Sequence of chain 1.D:
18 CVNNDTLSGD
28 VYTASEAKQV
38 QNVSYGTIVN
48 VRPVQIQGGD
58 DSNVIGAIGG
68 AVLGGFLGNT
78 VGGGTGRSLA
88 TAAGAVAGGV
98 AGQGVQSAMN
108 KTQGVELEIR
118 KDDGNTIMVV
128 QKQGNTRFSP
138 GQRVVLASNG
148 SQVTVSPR

Binding-site contacts:
Ligand atom O13 contacts residue THR82 of chain 1.D at 3.0 Å (h-bond).
Ligand atom O51 contacts residue GLY80 of chain 1.D at 3.4 Å (h-bond).
Ligand atom C22 contacts residue GLY79 of chain 1.D at 4.2 Å.
Ligand atom C4 contacts residue THR77 of chain 1.D at 4.1 Å.
Ligand atom C10 contacts residue LEU74 of chain 1.D at 4.1 Å (hydrophobic).
Ligand atom N21 contacts residue GLY80 of chain 1.D at 4.1 Å.
Ligand atom C34 contacts residue LEU70 of chain 1.E at 4.0 Å (hydrophobic).
Ligand atom O3 contacts residue THR77 of chain 1.D at 3.2 Å (h-bond).
Ligand atom C7 contacts residue THR77 of chain 1.D at 4.3 Å.
Ligand atom P1 contacts residue THR82 of chain 1.D at 3.8 Å.
Ligand atom C1F contacts residue GLY80 of chain 1.D at 3.7 Å.
Ligand atom C30 contacts residue LEU70 of chain 1.E at 3.9 Å (hydrophobic).
Ligand atom C44 contacts residue THR77 of chain 1.E at 4.2 Å.
Ligand atom O1 contacts residue GLY83 of chain 1.D at 2.7 Å (h-bond).
Ligand atom C1A contacts residue GLY79 of chain 1.D at 4.2 Å.
Ligand atom C74 contacts residue LEU86 of chain 1.D at 3.8 Å (hydrophobic).
Ligand atom C34 contacts residue LEU74 of chain 1.E at 3.9 Å (hydrophobic).
Ligand atom O2 contacts residue VAL78 of chain 1.D at 4.0 Å.
Ligand atom O2 contacts residue GLY79 of chain 1.D at 3.0 Å (h-bond).
Ligand atom O5 contacts residue GLY80 of chain 1.D at 4.2 Å.
Ligand atom C5 contacts residue THR77 of chain 1.D at 3.5 Å.
Ligand atom C4B contacts residue GLY80 of chain 1.D at 3.6 Å.
Ligand atom C53 contacts residue LEU86 of chain 1.D at 4.2 Å (hydrophobic).
Ligand atom C57 contacts residue GLY80 of chain 1.D at 3.9 Å.
Ligand atom O22 contacts residue GLY80 of chain 1.D at 2.9 Å (h-bond).
Ligand atom O22 contacts residue GLY79 of chain 1.D at 3.2 Å.
Ligand atom C28 contacts residue GLY83 of chain 1.D at 3.4 Å.
Ligand atom O13 contacts residue GLY81 of chain 1.D at 3.2 Å.
Ligand atom O21 contacts residue GLY79 of chain 1.D at 4.0 Å.
Ligand atom O37 contacts residue GLY80 of chain 1.D at 4.2 Å.
Ligand atom C83 contacts residue ALA90 of chain 1.D at 3.6 Å (hydrophobic).
Ligand atom C3 contacts residue THR77 of chain 1.D at 3.6 Å.
Ligand atom C3C contacts residue GLY80 of chain 1.D at 3.8 Å.
Ligand atom O25 contacts residue THR82 of chain 1.D at 2.8 Å (h-bond).
Ligand atom O6 contacts residue GLY80 of chain 1.D at 3.9 Å.
Ligand atom C2A contacts residue THR82 of chain 1.D at 4.2 Å.
Ligand atom O13 contacts residue GLY80 of chain 1.D at 4.0 Å.
Ligand atom C1A contacts residue GLY80 of chain 1.D at 4.0 Å.
Ligand atom C2D contacts residue GLY80 of chain 1.D at 3.2 Å.
Ligand atom C1B contacts residue GLY83 of chain 1.D at 3.6 Å.

Sequence of chain 1.E:
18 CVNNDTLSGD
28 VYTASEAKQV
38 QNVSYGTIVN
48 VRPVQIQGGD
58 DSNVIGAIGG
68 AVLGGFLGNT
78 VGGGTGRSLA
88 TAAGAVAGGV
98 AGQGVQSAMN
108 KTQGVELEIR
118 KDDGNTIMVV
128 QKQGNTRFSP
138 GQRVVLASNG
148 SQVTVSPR

The protein below binds the small molecule below.
Small molecule (SMILES): CC/C=C/CCCCCCC[C@@H](O)CC(=O)N[C@H]1[C@@H](OP(=O)(O)O)O[C@H](CO[C@@H]2O[C@H](CO[C@]3(C(=O)O)C[C@@H](O)[C@@H](O)[C@@H]([C@H](O)CO)O3)[C@@H](OP(=O)(O)O)[C@H](OC(=O)C[C@@H](CCC/C=C/CCCCCC)OC(=O)CCCCCCCCCCCCC)[C@H]2NC(=O)C[C@@H](C/C=C/CCCCCCCC)OC(=O)CCCCCCCCCCC)[C@@H](O)[C@@H]1OC(=O)C[C@H](O)C/C=C/CCCCCCCC